Sequence of chain 1.A:
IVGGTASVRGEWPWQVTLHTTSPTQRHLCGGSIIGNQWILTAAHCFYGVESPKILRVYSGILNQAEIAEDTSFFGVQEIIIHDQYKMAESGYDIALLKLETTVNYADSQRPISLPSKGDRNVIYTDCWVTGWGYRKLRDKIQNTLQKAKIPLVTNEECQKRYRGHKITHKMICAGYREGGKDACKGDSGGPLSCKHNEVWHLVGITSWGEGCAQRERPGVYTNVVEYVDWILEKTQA

The small molecule below binds the protein below.
Small molecule (SMILES): CC(C)[C@H](NC(=O)[C@H](CCCNC(N)=O)NC(=O)N[C@H](C)c1ccc(Br)cc1)C(=O)N[C@@H](CCCNC(N)N)C(=O)c1nccs1

Binding-site contacts:
Ligand atom C6 contacts residue ALA183 of chain 1.A at 3.2 Å (hydrophobic).
Ligand atom C6 contacts residue ASP182 of chain 1.A at 3.3 Å.
Ligand atom OX contacts residue LYS185 of chain 1.A at 3.5 Å.
Ligand atom C31 contacts residue LYS185 of chain 1.A at 3.4 Å.
Ligand atom C21 contacts residue GLY209 of chain 1.A at 3.5 Å.
Ligand atom S12 contacts residue GLY186 of chain 1.A at 3.2 Å (h-bond).
Ligand atom C28 contacts residue HIS165 of chain 1.A at 3.2 Å.
Ligand atom N7 contacts residue ALA183 of chain 1.A at 3.3 Å (h-bond).
Ligand atom C18 contacts residue HIS44 of chain 1.A at 3.3 Å.
Ligand atom N9 contacts residue SER188 of chain 1.A at 2.9 Å (h-bond).
Ligand atom N27 contacts residue GLU210 of chain 1.A at 2.5 Å (salt-bridge).
Ligand atom O23 contacts residue GLY209 of chain 1.A at 3.3 Å (h-bond).
Ligand atom O23 contacts residue LYS185 of chain 1.A at 3.2 Å (salt-bridge).
Ligand atom N1 contacts residue SER207 of chain 1.A at 3.4 Å (h-bond).
Ligand atom C28 contacts residue GLU210 of chain 1.A at 2.6 Å.
Ligand atom N9 contacts residue HIS44 of chain 1.A at 2.9 Å (h-bond).
Ligand atom OX contacts residue ASP187 of chain 1.A at 3.1 Å (salt-bridge).
Ligand atom N1 contacts residue SER188 of chain 1.A at 2.9 Å (h-bond).
Ligand atom OX contacts residue CYS184 of chain 1.A at 3.3 Å (h-bond).
Ligand atom C2 contacts residue SER188 of chain 1.A at 2.9 Å.
Ligand atom OX contacts residue GLY186 of chain 1.A at 2.6 Å (h-bond).
Ligand atom C15 contacts residue LYS185 of chain 1.A at 3.5 Å.
Ligand atom OX contacts residue SER188 of chain 1.A at 2.4 Å (h-bond).
Ligand atom C22 contacts residue LYS185 of chain 1.A at 3.2 Å.
Ligand atom N29 contacts residue GLU210 of chain 1.A at 2.2 Å (salt-bridge).
Ligand atom S12 contacts residue LYS185 of chain 1.A at 3.5 Å.
Ligand atom C24 contacts residue GLY209 of chain 1.A at 3.5 Å.
Ligand atom C26 contacts residue GLU89 of chain 1.A at 3.2 Å.
Ligand atom N8 contacts residue ALA183 of chain 1.A at 3.3 Å (h-bond).
Ligand atom N8 contacts residue GLY211 of chain 1.A at 2.8 Å (h-bond).
Ligand atom CX contacts residue SER188 of chain 1.A at 1.5 Å.
Ligand atom N7 contacts residue GLY219 of chain 1.A at 3.4 Å.
Ligand atom O23 contacts residue TRP208 of chain 1.A at 3.5 Å.
Ligand atom N7 contacts residue ASP182 of chain 1.A at 2.7 Å (salt-bridge).
Ligand atom O32 contacts residue LYS185 of chain 1.A at 2.5 Å (salt-bridge).
Ligand atom O16 contacts residue LYS185 of chain 1.A at 2.7 Å (salt-bridge).
Ligand atom N8 contacts residue ASP182 of chain 1.A at 2.6 Å (salt-bridge).
Ligand atom CY contacts residue SER188 of chain 1.A at 2.5 Å.
Ligand atom CZ contacts residue SER188 of chain 1.A at 2.5 Å.
Ligand atom O30 contacts residue HIS165 of chain 1.A at 2.5 Å.